The small molecule below binds the protein below.
Small molecule (SMILES): CC(C)=CCC/C(C)=C/CC/C(C)=C/CS[P](=O)(O)OP(=O)(O)O

Binding-site contacts:
Ligand atom C10 contacts residue SER145 of chain 2.A at 4.0 Å.
Ligand atom S1 contacts residue GLY142 of chain 2.A at 4.1 Å.
Ligand atom PA contacts residue GLY142 of chain 2.A at 4.0 Å.
Ligand atom C14 contacts residue ASN55 of chain 2.A at 3.0 Å.
Ligand atom C14 contacts residue VAL133 of chain 2.A at 3.9 Å (hydrophobic).
Ligand atom C1 contacts residue GLY140 of chain 2.A at 4.0 Å.
Ligand atom O2A contacts residue SER145 of chain 2.A at 3.7 Å.
Ligand atom C13 contacts residue ASN55 of chain 2.A at 3.5 Å.
Ligand atom C10 contacts residue TYR149 of chain 2.A at 3.5 Å (hydrophobic).
Ligand atom C8 contacts residue SER146 of chain 2.A at 4.1 Å.
Ligand atom C12 contacts residue VAL133 of chain 2.A at 3.9 Å (hydrophobic).
Ligand atom C9 contacts residue TYR149 of chain 2.A at 4.1 Å (hydrophobic).
Ligand atom O1A contacts residue SER145 of chain 2.A at 2.7 Å (h-bond).
Ligand atom C13 contacts residue SER135 of chain 2.A at 4.1 Å.
Ligand atom C9 contacts residue SER108 of chain 2.A at 3.0 Å.
Ligand atom S1 contacts residue GLY140 of chain 2.A at 3.2 Å (h-bond).
Ligand atom S1 contacts residue SER145 of chain 2.A at 4.1 Å.
Ligand atom C15 contacts residue ASN55 of chain 2.A at 3.4 Å.
Ligand atom O3A contacts residue LEU143 of chain 2.A at 3.8 Å.
Ligand atom C4 contacts residue PRO139 of chain 2.A at 4.1 Å (hydrophobic).
Ligand atom C6 contacts residue SER146 of chain 2.A at 3.6 Å.
Ligand atom C12 contacts residue SER135 of chain 2.A at 4.1 Å.
Ligand atom O3A contacts residue GLY144 of chain 2.A at 3.6 Å.
Ligand atom O2A contacts residue MG1 of chain 2.B at 3.0 Å.
Ligand atom O2A contacts residue GLY144 of chain 2.A at 3.9 Å.
Ligand atom C14 contacts residue LEU53 of chain 2.A at 3.6 Å (hydrophobic).
Ligand atom PA contacts residue GLY144 of chain 2.A at 3.8 Å.
Ligand atom O2A contacts residue SER146 of chain 2.A at 3.7 Å.
Ligand atom C6 contacts residue SER145 of chain 2.A at 3.0 Å.
Ligand atom O1A contacts residue LEU143 of chain 2.A at 3.5 Å (h-bond).
Ligand atom S1 contacts residue ALA141 of chain 2.A at 4.2 Å.
Ligand atom PA contacts residue SER145 of chain 2.A at 3.8 Å.
Ligand atom O1A contacts residue GLY144 of chain 2.A at 3.0 Å (h-bond).
Ligand atom C11 contacts residue TYR149 of chain 2.A at 3.6 Å (hydrophobic).
Ligand atom C4 contacts residue GLY140 of chain 2.A at 3.4 Å.
Ligand atom C7 contacts residue SER145 of chain 2.A at 3.5 Å.
Ligand atom O1A contacts residue GLY142 of chain 2.A at 4.1 Å.
Ligand atom C9 contacts residue SER146 of chain 2.A at 4.1 Å.
Ligand atom O3A contacts residue GLY142 of chain 2.A at 3.0 Å.
Ligand atom C15 contacts residue SER135 of chain 2.A at 3.6 Å.

Sequence of chain 2.A:
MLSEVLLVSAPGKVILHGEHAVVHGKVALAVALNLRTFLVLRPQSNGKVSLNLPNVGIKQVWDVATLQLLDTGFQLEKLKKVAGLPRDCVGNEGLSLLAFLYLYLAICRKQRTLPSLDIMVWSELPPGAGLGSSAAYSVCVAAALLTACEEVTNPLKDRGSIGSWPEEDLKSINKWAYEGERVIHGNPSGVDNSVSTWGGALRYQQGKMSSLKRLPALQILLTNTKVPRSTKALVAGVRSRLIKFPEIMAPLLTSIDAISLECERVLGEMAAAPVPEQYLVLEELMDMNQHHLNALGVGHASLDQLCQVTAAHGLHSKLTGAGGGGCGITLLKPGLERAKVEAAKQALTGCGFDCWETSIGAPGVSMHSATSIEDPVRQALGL